Binding-site contacts:
Ligand atom S07 contacts residue AES1 of chain 1.BA at 0.1 Å (h-bond).
Ligand atom C01 contacts residue GLY162 of chain 1.D at 4.0 Å.
Ligand atom C11 contacts residue GLY162 of chain 1.D at 3.9 Å.
Ligand atom O09 contacts residue ARG141 of chain 1.D at 3.8 Å.
Ligand atom C05 contacts residue VAL164 of chain 1.D at 3.5 Å (hydrophobic).
Ligand atom O08 contacts residue GLY142 of chain 1.D at 3.2 Å (h-bond).
Ligand atom O10 contacts residue SER144 of chain 1.D at 2.4 Å (h-bond).
Ligand atom C05 contacts residue AES1 of chain 1.BA at 0.2 Å.
Ligand atom C11 contacts residue AES1 of chain 1.BA at 0.3 Å.
Ligand atom C05 contacts residue MET139 of chain 1.D at 3.3 Å (hydrophobic).
Ligand atom C03 contacts residue AES1 of chain 1.BA at 0.3 Å.
Ligand atom O09 contacts residue SER144 of chain 1.D at 4.0 Å.
Ligand atom O08 contacts residue SER144 of chain 1.D at 2.4 Å (h-bond).
Ligand atom O10 contacts residue AES1 of chain 1.BA at 0.1 Å (h-bond).
Ligand atom N13 contacts residue AES1 of chain 1.BA at 0.3 Å (h-bond).
Ligand atom C01 contacts residue AES1 of chain 1.BA at 0.2 Å.
Ligand atom O09 contacts residue ASP143 of chain 1.D at 4.0 Å.
Ligand atom O10 contacts residue GLY161 of chain 1.D at 3.9 Å.
Ligand atom O08 contacts residue ARG141 of chain 1.D at 3.5 Å.
Ligand atom C06 contacts residue AES1 of chain 1.BA at 0.2 Å.
Ligand atom C05 contacts residue GLY161 of chain 1.D at 4.1 Å.
Ligand atom O08 contacts residue AES1 of chain 1.BA at 0.1 Å.
Ligand atom S07 contacts residue SER144 of chain 1.D at 2.8 Å (h-bond).
Ligand atom C05 contacts residue GLY162 of chain 1.D at 4.1 Å.
Ligand atom S07 contacts residue GLY140 of chain 1.D at 3.8 Å.
Ligand atom C04 contacts residue SER144 of chain 1.D at 3.8 Å.
Ligand atom C06 contacts residue VAL164 of chain 1.D at 3.4 Å (hydrophobic).
Ligand atom C12 contacts residue AES1 of chain 1.BA at 0.3 Å.
Ligand atom O09 contacts residue MET139 of chain 1.D at 3.0 Å.
Ligand atom O10 contacts residue SER160 of chain 1.D at 3.7 Å.
Ligand atom C04 contacts residue AES1 of chain 1.BA at 0.2 Å.
Ligand atom N13 contacts residue TYR124 of chain 1.D at 3.5 Å.
Ligand atom C06 contacts residue GLY162 of chain 1.D at 3.3 Å.
Ligand atom C02 contacts residue AES1 of chain 1.BA at 0.4 Å.
Ligand atom O10 contacts residue MET159 of chain 1.D at 3.5 Å.
Ligand atom C03 contacts residue SER144 of chain 1.D at 3.7 Å.
Ligand atom O08 contacts residue GLY140 of chain 1.D at 3.5 Å (h-bond).
Ligand atom O09 contacts residue GLY140 of chain 1.D at 2.8 Å (h-bond).
Ligand atom O09 contacts residue AES1 of chain 1.BA at 0.2 Å (h-bond).
Ligand atom O08 contacts residue ASP143 of chain 1.D at 3.6 Å.

Sequence of chain 1.D:
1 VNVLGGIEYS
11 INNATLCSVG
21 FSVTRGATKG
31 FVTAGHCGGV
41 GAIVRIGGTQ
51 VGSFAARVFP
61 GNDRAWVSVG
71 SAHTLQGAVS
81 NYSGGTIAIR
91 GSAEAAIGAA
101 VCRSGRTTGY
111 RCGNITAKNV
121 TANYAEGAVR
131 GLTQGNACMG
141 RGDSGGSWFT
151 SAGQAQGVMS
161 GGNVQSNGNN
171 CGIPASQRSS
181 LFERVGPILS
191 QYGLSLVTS

A small-molecule ligand and the protein it binds are described below.
Small molecule (SMILES): NCCc1ccc(S(=O)(=O)O)cc1